Binding-site contacts:
Ligand atom C1 contacts residue ASN1121 of chain 1.C at 1.4 Å.
Ligand atom C5 contacts residue ASN1121 of chain 1.C at 3.7 Å.
Ligand atom C4 contacts residue ASN1121 of chain 1.C at 4.2 Å.
Ligand atom C7 contacts residue ASN1121 of chain 1.C at 3.1 Å.
Ligand atom O7 contacts residue ASN1121 of chain 1.C at 3.2 Å (h-bond).
Ligand atom C8 contacts residue ASN1121 of chain 1.C at 4.3 Å.
Ligand atom C3 contacts residue ASN1121 of chain 1.C at 3.8 Å.
Ligand atom C2 contacts residue ASN1121 of chain 1.C at 2.5 Å.
Ligand atom O5 contacts residue ASN1121 of chain 1.C at 2.4 Å (h-bond).
Ligand atom N2 contacts residue ASN1121 of chain 1.C at 2.8 Å (h-bond).

A protein and the small-molecule ligand that binds it are described below.
Small molecule (SMILES): CC(=O)N[C@H]1[C@H](O[C@H]2[C@H](O)[C@@H](NC(C)=O)CO[C@@H]2CO)O[C@H](CO)[C@@H](O)[C@@H]1O

Sequence of chain 1.C:
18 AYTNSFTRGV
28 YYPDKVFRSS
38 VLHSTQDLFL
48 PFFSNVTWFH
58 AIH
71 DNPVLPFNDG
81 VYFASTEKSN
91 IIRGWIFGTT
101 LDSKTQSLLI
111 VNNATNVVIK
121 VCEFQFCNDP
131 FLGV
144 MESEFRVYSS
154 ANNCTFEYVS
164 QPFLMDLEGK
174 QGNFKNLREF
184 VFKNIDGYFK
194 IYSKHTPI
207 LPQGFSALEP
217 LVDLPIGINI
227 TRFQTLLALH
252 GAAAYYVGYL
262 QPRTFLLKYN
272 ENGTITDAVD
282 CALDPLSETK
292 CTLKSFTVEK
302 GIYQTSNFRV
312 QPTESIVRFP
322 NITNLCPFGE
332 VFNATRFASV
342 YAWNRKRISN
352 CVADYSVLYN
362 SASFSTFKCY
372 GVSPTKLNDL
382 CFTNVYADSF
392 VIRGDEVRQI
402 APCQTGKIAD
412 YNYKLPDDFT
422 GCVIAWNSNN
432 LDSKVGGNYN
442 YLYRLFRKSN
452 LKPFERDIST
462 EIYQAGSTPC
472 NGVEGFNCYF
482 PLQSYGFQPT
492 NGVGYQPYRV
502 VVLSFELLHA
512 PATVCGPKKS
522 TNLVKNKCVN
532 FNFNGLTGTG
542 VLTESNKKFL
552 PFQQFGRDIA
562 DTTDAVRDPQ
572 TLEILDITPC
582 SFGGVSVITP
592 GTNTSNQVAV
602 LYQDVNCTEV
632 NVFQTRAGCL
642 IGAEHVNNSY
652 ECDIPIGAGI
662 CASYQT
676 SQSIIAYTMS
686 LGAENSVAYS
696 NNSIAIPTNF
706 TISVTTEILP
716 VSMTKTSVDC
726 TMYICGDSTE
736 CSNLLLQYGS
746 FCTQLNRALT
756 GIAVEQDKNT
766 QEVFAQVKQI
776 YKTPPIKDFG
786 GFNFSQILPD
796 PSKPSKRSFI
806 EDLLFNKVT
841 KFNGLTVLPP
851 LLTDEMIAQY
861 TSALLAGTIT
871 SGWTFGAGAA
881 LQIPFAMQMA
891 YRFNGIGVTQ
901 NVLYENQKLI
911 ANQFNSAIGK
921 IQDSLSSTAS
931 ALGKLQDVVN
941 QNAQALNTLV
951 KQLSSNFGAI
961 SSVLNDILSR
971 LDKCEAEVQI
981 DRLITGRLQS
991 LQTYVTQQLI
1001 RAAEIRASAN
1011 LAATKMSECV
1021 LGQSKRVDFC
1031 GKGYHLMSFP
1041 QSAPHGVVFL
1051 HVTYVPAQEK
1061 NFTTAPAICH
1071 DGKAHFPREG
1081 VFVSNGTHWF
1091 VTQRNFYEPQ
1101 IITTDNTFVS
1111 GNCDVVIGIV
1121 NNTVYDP